This protein binds this small molecule.
Small molecule (SMILES): Nc1ccn([C@H]2C[C@H](O[P](=O)(O)OC[C@H]3O[C@@H](n4cnc5c(N)ncnc54)C[C@@H]3O)[C@@H](COP(=O)(O)O)O2)c(=O)n1

Binding-site contacts:
Ligand atom N6 contacts residue SER415 of chain 6.A at 3.6 Å.
Ligand atom N3 contacts residue PRO414 of chain 6.A at 4.2 Å.
Ligand atom C5 contacts residue ARG91 of chain 6.A at 4.1 Å.
Ligand atom C4 contacts residue PRO203 of chain 6.A at 4.1 Å (hydrophobic).
Ligand atom C4 contacts residue VAL202 of chain 6.A at 3.7 Å (hydrophobic).
Ligand atom N7 contacts residue HIS413 of chain 6.A at 4.1 Å.
Ligand atom C5 contacts residue SER415 of chain 6.A at 4.1 Å.
Ligand atom N1 contacts residue VAL202 of chain 6.A at 3.6 Å.
Ligand atom C5 contacts residue VAL202 of chain 6.A at 3.6 Å (hydrophobic).
Ligand atom N1 contacts residue PRO203 of chain 6.A at 4.1 Å.
Ligand atom C2' contacts residue PRO203 of chain 6.A at 3.3 Å (hydrophobic).
Ligand atom C6 contacts residue PRO203 of chain 6.A at 4.0 Å (hydrophobic).
Ligand atom N7 contacts residue SER415 of chain 6.A at 4.0 Å.
Ligand atom N1 contacts residue GLY422 of chain 6.A at 3.0 Å (h-bond).
Ligand atom C1' contacts residue PRO203 of chain 6.A at 4.1 Å (hydrophobic).
Ligand atom C4 contacts residue ASP201 of chain 6.A at 3.7 Å.
Ligand atom C2 contacts residue GLY422 of chain 6.A at 3.3 Å.
Ligand atom C2 contacts residue PRO203 of chain 6.A at 3.9 Å (hydrophobic).
Ligand atom N6 contacts residue GLY420 of chain 6.A at 3.7 Å.
Ligand atom C5 contacts residue PRO203 of chain 6.A at 3.9 Å (hydrophobic).
Ligand atom N3 contacts residue ASP201 of chain 6.A at 4.1 Å.
Ligand atom N6 contacts residue GLY422 of chain 6.A at 3.4 Å (h-bond).
Ligand atom N1 contacts residue PRO203 of chain 6.A at 3.8 Å.
Ligand atom C6 contacts residue PRO203 of chain 6.A at 4.0 Å (hydrophobic).
Ligand atom N4 contacts residue ASP201 of chain 6.A at 2.5 Å.
Ligand atom N7 contacts residue ASN392 of chain 6.A at 4.2 Å.
Ligand atom C2' contacts residue PRO414 of chain 6.A at 3.8 Å (hydrophobic).
Ligand atom N3 contacts residue PRO203 of chain 6.A at 4.2 Å.
Ligand atom C4 contacts residue PRO203 of chain 6.A at 4.2 Å (hydrophobic).
Ligand atom C5 contacts residue PRO203 of chain 6.A at 4.0 Å (hydrophobic).
Ligand atom C6 contacts residue SER415 of chain 6.A at 4.1 Å.
Ligand atom C2' contacts residue HIS413 of chain 6.A at 3.8 Å.
Ligand atom C2 contacts residue VAL202 of chain 6.A at 4.2 Å (hydrophobic).
Ligand atom N7 contacts residue PRO203 of chain 6.A at 4.2 Å.
Ligand atom C6 contacts residue VAL202 of chain 6.A at 4.2 Å (hydrophobic).
Ligand atom N6 contacts residue PHE421 of chain 6.A at 3.9 Å.
Ligand atom C8 contacts residue HIS413 of chain 6.A at 3.8 Å.
Ligand atom N4 contacts residue VAL202 of chain 6.A at 2.9 Å (h-bond).
Ligand atom C6 contacts residue GLY422 of chain 6.A at 3.8 Å.
Ligand atom C5 contacts residue ASP201 of chain 6.A at 4.1 Å.

Sequence of chain 6.A:
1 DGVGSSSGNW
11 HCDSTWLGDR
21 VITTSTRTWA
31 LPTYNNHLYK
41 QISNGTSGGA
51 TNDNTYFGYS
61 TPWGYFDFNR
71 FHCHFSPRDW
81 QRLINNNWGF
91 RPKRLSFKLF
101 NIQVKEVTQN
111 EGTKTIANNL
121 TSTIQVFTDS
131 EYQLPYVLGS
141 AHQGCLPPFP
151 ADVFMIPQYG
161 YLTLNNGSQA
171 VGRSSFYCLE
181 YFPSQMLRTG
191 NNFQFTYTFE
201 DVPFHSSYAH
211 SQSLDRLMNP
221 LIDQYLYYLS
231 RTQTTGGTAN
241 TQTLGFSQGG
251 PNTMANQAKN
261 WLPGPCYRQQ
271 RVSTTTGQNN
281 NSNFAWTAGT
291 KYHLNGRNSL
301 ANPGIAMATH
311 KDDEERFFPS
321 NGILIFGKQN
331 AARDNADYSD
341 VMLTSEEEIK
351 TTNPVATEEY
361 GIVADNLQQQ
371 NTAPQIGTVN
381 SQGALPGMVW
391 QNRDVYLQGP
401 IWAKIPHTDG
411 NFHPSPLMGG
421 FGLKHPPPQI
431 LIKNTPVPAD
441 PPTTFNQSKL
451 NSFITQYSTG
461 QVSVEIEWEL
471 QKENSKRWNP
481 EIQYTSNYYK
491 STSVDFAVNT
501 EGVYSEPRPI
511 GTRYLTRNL